Sequence of chain 58.C:
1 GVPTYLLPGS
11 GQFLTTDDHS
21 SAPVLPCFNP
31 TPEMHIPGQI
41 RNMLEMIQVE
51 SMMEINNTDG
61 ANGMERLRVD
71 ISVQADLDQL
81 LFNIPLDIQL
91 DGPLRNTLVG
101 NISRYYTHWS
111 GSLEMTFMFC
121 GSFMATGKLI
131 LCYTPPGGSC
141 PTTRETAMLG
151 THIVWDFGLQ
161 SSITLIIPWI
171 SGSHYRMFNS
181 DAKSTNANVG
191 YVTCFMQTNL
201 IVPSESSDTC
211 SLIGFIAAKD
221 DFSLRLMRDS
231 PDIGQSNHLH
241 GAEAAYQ

Binding-site contacts:
Ligand atom N2 contacts residue PHE115 of chain 57.A at 3.7 Å.
Ligand atom C4 contacts residue TYR193 of chain 57.A at 3.9 Å (hydrophobic).
Ligand atom C6B contacts residue ILE119 of chain 57.A at 3.8 Å (hydrophobic).
Ligand atom F3 contacts residue ALA169 of chain 57.A at 3.7 Å.
Ligand atom CM6 contacts residue TRP93 of chain 57.A at 3.7 Å (hydrophobic).
Ligand atom F2 contacts residue VAL171 of chain 57.A at 3.9 Å.
Ligand atom C6B contacts residue ILE95 of chain 57.A at 4.0 Å (hydrophobic).
Ligand atom O1A contacts residue ILE121 of chain 57.A at 3.8 Å.
Ligand atom F2 contacts residue ALA145 of chain 57.A at 2.8 Å.
Ligand atom N3A contacts residue PHE147 of chain 57.A at 3.9 Å.
Ligand atom N2 contacts residue THR97 of chain 57.A at 3.8 Å.
Ligand atom O1A contacts residue LEU220 of chain 57.A at 3.4 Å.
Ligand atom F1 contacts residue MET182 of chain 57.A at 3.2 Å.
Ligand atom CM2 contacts residue PHE147 of chain 57.A at 3.8 Å (hydrophobic).
Ligand atom O1 contacts residue PHE115 of chain 57.A at 3.4 Å.
Ligand atom C2B contacts residue ILE184 of chain 57.A at 3.8 Å (hydrophobic).
Ligand atom CM6 contacts residue ILE119 of chain 57.A at 4.0 Å (hydrophobic).
Ligand atom F3 contacts residue VAL24 of chain 57.C at 3.3 Å.
Ligand atom F3 contacts residue PHE147 of chain 57.A at 3.5 Å.
Ligand atom O1B contacts residue ILE119 of chain 57.A at 3.9 Å.
Ligand atom O1 contacts residue THR97 of chain 57.A at 3.8 Å.
Ligand atom CM2 contacts residue ILE217 of chain 57.A at 3.4 Å (hydrophobic).
Ligand atom CM2 contacts residue ILE184 of chain 57.A at 3.8 Å (hydrophobic).
Ligand atom F2 contacts residue PHE147 of chain 57.A at 3.8 Å.
Ligand atom C1C contacts residue TYR193 of chain 57.A at 3.9 Å (hydrophobic).
Ligand atom C4 contacts residue ILE217 of chain 57.A at 4.0 Å (hydrophobic).
Ligand atom C2A contacts residue LEU220 of chain 57.A at 3.8 Å (hydrophobic).
Ligand atom N1A contacts residue ILE119 of chain 57.A at 3.8 Å.
Ligand atom CM2 contacts residue ILE95 of chain 57.A at 4.0 Å (hydrophobic).
Ligand atom C1B contacts residue ILE95 of chain 57.A at 3.6 Å (hydrophobic).
Ligand atom C3A contacts residue LEU220 of chain 57.A at 4.0 Å (hydrophobic).
Ligand atom F2 contacts residue ALA169 of chain 57.A at 3.6 Å.
Ligand atom C5B contacts residue ILE119 of chain 57.A at 3.9 Å (hydrophobic).
Ligand atom N1A contacts residue LEU220 of chain 57.A at 3.3 Å.
Ligand atom C2B contacts residue ILE95 of chain 57.A at 3.8 Å (hydrophobic).
Ligand atom CM6 contacts residue ILE95 of chain 57.A at 3.9 Å (hydrophobic).
Ligand atom C5 contacts residue TYR193 of chain 57.A at 4.0 Å (hydrophobic).
Ligand atom F1 contacts residue VAL171 of chain 57.A at 3.8 Å.
Ligand atom C3B contacts residue ILE184 of chain 57.A at 3.5 Å (hydrophobic).
Ligand atom N3A contacts residue ILE184 of chain 57.A at 3.9 Å.

A small-molecule ligand and the protein it binds are described below.
Small molecule (SMILES): Cc1cc(CCCOc2c(C)cc(-c3noc(C(F)(F)F)n3)cc2C)on1

Sequence of chain 57.A:
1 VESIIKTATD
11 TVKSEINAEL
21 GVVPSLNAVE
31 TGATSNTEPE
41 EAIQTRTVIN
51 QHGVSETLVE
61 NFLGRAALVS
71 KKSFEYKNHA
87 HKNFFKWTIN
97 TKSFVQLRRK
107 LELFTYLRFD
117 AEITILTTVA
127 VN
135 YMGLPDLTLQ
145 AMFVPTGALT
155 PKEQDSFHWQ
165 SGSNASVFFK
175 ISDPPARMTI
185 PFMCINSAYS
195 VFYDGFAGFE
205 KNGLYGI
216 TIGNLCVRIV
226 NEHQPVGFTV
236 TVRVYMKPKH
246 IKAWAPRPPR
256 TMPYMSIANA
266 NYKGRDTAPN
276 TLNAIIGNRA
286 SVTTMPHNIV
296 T

Sequence of chain 57.C:
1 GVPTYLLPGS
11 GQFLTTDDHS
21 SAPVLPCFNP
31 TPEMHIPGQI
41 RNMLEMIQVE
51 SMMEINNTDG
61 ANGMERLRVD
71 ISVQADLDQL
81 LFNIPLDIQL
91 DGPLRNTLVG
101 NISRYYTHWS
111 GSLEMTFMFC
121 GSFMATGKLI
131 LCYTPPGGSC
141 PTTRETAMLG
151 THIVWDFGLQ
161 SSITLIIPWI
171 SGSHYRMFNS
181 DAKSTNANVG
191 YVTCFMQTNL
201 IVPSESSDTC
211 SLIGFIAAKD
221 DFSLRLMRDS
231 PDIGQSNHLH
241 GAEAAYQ